Sequence of chain 3.A:
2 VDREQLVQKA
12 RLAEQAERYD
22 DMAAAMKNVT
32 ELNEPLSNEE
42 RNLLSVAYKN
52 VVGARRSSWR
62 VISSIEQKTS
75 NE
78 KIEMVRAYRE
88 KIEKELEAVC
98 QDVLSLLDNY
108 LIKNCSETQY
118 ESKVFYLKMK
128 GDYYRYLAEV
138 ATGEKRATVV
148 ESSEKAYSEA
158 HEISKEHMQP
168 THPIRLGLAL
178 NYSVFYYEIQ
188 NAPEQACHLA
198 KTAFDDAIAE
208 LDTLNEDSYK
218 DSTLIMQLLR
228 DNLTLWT

Binding-site contacts:
Ligand atom CG contacts residue LEU225 of chain 3.A at 3.6 Å (hydrophobic).
Ligand atom CB contacts residue VAL47 of chain 3.A at 3.7 Å (hydrophobic).
Ligand atom CD contacts residue NO31 of chain 3.F at 2.7 Å.
Ligand atom C contacts residue ASN178 of chain 3.A at 3.6 Å.
Ligand atom CB contacts residue NO31 of chain 3.F at 3.7 Å.
Ligand atom O contacts residue LYS50 of chain 3.A at 3.1 Å (salt-bridge).
Ligand atom CA contacts residue ASN178 of chain 3.A at 3.8 Å.
Ligand atom ND2 contacts residue ASN51 of chain 3.A at 3.0 Å (h-bond).
Ligand atom C contacts residue LEU177 of chain 3.A at 3.9 Å (hydrophobic).
Ligand atom P contacts residue TYR133 of chain 3.A at 3.7 Å.
Ligand atom N contacts residue LEU177 of chain 3.A at 3.6 Å.
Ligand atom O contacts residue VAL47 of chain 3.A at 3.3 Å.
Ligand atom O2P contacts residue ARG132 of chain 3.A at 2.9 Å (salt-bridge).
Ligand atom O1P contacts residue TYR133 of chain 3.A at 2.6 Å (h-bond).
Ligand atom C contacts residue VAL181 of chain 3.A at 3.4 Å (hydrophobic).
Ligand atom OD1 contacts residue VAL47 of chain 3.A at 3.6 Å.
Ligand atom CD contacts residue LEU225 of chain 3.A at 3.3 Å (hydrophobic).
Ligand atom CB contacts residue ASN229 of chain 3.A at 3.6 Å.
Ligand atom C contacts residue ASN229 of chain 3.A at 3.6 Å.
Ligand atom O contacts residue VAL181 of chain 3.A at 2.7 Å.
Ligand atom CB contacts residue VAL181 of chain 3.A at 3.6 Å (hydrophobic).
Ligand atom ND2 contacts residue VAL47 of chain 3.A at 3.8 Å.
Ligand atom O1P contacts residue ARG132 of chain 3.A at 2.9 Å (salt-bridge).
Ligand atom CG contacts residue LYS50 of chain 3.A at 3.7 Å.
Ligand atom OD1 contacts residue LYS50 of chain 3.A at 3.2 Å.
Ligand atom O3P contacts residue LYS50 of chain 3.A at 3.1 Å.
Ligand atom N contacts residue ASN178 of chain 3.A at 2.8 Å (h-bond).
Ligand atom O2P contacts residue ARG57 of chain 3.A at 2.8 Å (salt-bridge).
Ligand atom CB contacts residue ASN178 of chain 3.A at 3.3 Å.
Ligand atom P contacts residue ARG57 of chain 3.A at 3.6 Å.
Ligand atom O1P contacts residue LYS50 of chain 3.A at 3.8 Å.
Ligand atom CA contacts residue ASN178 of chain 3.A at 3.5 Å.
Ligand atom O contacts residue ASN229 of chain 3.A at 2.7 Å (h-bond).
Ligand atom P contacts residue ARG132 of chain 3.A at 3.8 Å.
Ligand atom CB contacts residue ASN178 of chain 3.A at 3.5 Å.
Ligand atom O3P contacts residue ARG57 of chain 3.A at 2.8 Å (salt-bridge).
Ligand atom CD1 contacts residue ASN43 of chain 3.A at 3.8 Å.
Ligand atom CA contacts residue LEU177 of chain 3.A at 3.6 Å (hydrophobic).
Ligand atom CD1 contacts residue ILE222 of chain 3.A at 3.8 Å (hydrophobic).
Ligand atom CG contacts residue NO31 of chain 3.F at 2.3 Å.

A protein and the small-molecule ligand that binds it are described below.
Small molecule (SMILES): CCC[C@@H](C=O)NC(=O)[C@@H](NC(=O)[C@@H](NC(=O)[C@H](CC(N)=O)NC(=O)[C@@H]1CCCN1C(=O)[C@H](CC(C)C)NC(=O)[C@H](COP(=O)(O)O)NC(=O)[C@@H]1CCCN1C(=O)[C@@H](N)CO)[C@@H](C)CC)[C@@H](C)O